This protein binds this small molecule.
Small molecule (SMILES): CC(=O)/N=C/CCC[C@H](NC(=O)CNC(=O)[C@H](Cc1ccc(O)cc1)NC(=O)[C@H](CCCCNC(C)=O)NC(=O)[C@H](CCCN=C(N)N)NC(=O)[C@@H](NC(=O)[C@H](CC(C)C)NC(=O)[C@H](Cc1ccccc1)NC(=O)[C@@H](NC(=O)[C@H](CC(=O)O)NC(=O)[C@H](Cc1ccc(O)cc1)NC(=O)[C@@H](N)CC1=CN=C2C=CC=CC12)C(C)C)[C@@H](C)O)C(=O)N[C@@H](CCCCNC(C)=O)C(=O)N[C@@H](CCCCN)C(=O)N[C@H](C(=O)N[C@@H](C)C(=O)N[C@H](C=O)CS)C(C)C

Binding-site contacts:
Ligand atom NE contacts residue GLU43 of chain 1.A at 3.4 Å (salt-bridge).
Ligand atom O contacts residue HIS94 of chain 1.A at 2.7 Å (h-bond).
Ligand atom N contacts residue ACE1 of chain 1.C at 1.3 Å.
Ligand atom CG contacts residue GLU43 of chain 1.A at 3.8 Å.
Ligand atom C contacts residue ACE1 of chain 1.C at 3.7 Å.
Ligand atom CB contacts residue HIS94 of chain 1.A at 3.7 Å.
Ligand atom SG contacts residue ACE1 of chain 1.C at 1.8 Å.
Ligand atom CB contacts residue NH21 of chain 1.D at 3.5 Å.
Ligand atom C contacts residue TRP31 of chain 1.A at 3.7 Å (hydrophobic).
Ligand atom C contacts residue HIS94 of chain 1.A at 3.6 Å.
Ligand atom CB contacts residue ACE1 of chain 1.C at 2.7 Å.
Ligand atom CD contacts residue GLU43 of chain 1.A at 3.5 Å.
Ligand atom CE3 contacts residue ACE1 of chain 1.C at 3.5 Å.
Ligand atom CG2 contacts residue LEU42 of chain 1.A at 3.6 Å (hydrophobic).
Ligand atom CH contacts residue VAL37 of chain 1.A at 3.6 Å (hydrophobic).
Ligand atom CZ contacts residue ALA41 of chain 1.A at 3.3 Å (hydrophobic).
Ligand atom NZ contacts residue VAL37 of chain 1.A at 3.8 Å.
Ligand atom OH contacts residue ASN90 of chain 1.A at 2.9 Å (h-bond).
Ligand atom CG1 contacts residue NH21 of chain 1.D at 3.3 Å.
Ligand atom OH contacts residue PRO32 of chain 1.A at 3.6 Å.
Ligand atom C contacts residue NH21 of chain 1.D at 1.4 Å.
Ligand atom N contacts residue NH21 of chain 1.D at 2.8 Å (h-bond).
Ligand atom NH2 contacts residue ALA41 of chain 1.A at 2.9 Å (h-bond).
Ligand atom CA contacts residue NH21 of chain 1.D at 2.6 Å.
Ligand atom O contacts residue LEU44 of chain 1.A at 3.7 Å.
Ligand atom N contacts residue TRP31 of chain 1.A at 3.5 Å.
Ligand atom C contacts residue NH21 of chain 1.D at 3.7 Å.
Ligand atom CG contacts residue LEU42 of chain 1.A at 3.7 Å (hydrophobic).
Ligand atom NE contacts residue ALA41 of chain 1.A at 2.9 Å (h-bond).
Ligand atom O contacts residue NH21 of chain 1.D at 2.3 Å (h-bond).
Ligand atom CZ contacts residue GLU43 of chain 1.A at 3.7 Å.
Ligand atom O contacts residue TRP31 of chain 1.A at 3.7 Å.
Ligand atom CA contacts residue TRP31 of chain 1.A at 3.5 Å (hydrophobic).
Ligand atom CE1 contacts residue TRP31 of chain 1.A at 3.6 Å (hydrophobic).
Ligand atom CH contacts residue ASN90 of chain 1.A at 3.7 Å.
Ligand atom CB contacts residue ACE1 of chain 1.C at 3.2 Å.
Ligand atom CD contacts residue ASN90 of chain 1.A at 3.5 Å.
Ligand atom SG contacts residue NH21 of chain 1.D at 3.5 Å (h-bond).
Ligand atom CA contacts residue ACE1 of chain 1.C at 2.5 Å.
Ligand atom SG contacts residue TRP31 of chain 1.A at 3.6 Å.

Sequence of chain 1.A:
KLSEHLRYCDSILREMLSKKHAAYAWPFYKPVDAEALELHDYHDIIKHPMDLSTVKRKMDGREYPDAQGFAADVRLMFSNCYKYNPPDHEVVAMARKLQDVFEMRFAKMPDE